Binding-site contacts:
Ligand atom CAI contacts residue PHE34 of chain 1.A at 2.8 Å (hydrophobic).
Ligand atom NAD contacts residue ILE7 of chain 1.A at 3.3 Å (h-bond).
Ligand atom CBE contacts residue LEU67 of chain 1.A at 3.6 Å (hydrophobic).
Ligand atom CAL contacts residue PHE31 of chain 1.A at 3.2 Å (hydrophobic).
Ligand atom NAC contacts residue THR136 of chain 1.A at 3.6 Å.
Ligand atom N3 contacts residue GLU30 of chain 1.A at 2.9 Å (salt-bridge).
Ligand atom C5 contacts residue PHE34 of chain 1.A at 3.6 Å (hydrophobic).
Ligand atom C5 contacts residue NDP1 of chain 1.C at 3.4 Å.
Ligand atom NAC contacts residue VAL8 of chain 1.A at 3.3 Å (h-bond).
Ligand atom N1 contacts residue VAL8 of chain 1.A at 3.4 Å.
Ligand atom NAD contacts residue PHE34 of chain 1.A at 3.2 Å.
Ligand atom CAP contacts residue GLU30 of chain 1.A at 3.6 Å.
Ligand atom NAR contacts residue PHE31 of chain 1.A at 3.5 Å.
Ligand atom CAH contacts residue ASN64 of chain 1.A at 2.7 Å.
Ligand atom CAG contacts residue LEU67 of chain 1.A at 3.2 Å (hydrophobic).
Ligand atom CAL contacts residue GLN35 of chain 1.A at 3.1 Å.
Ligand atom CBD contacts residue PHE31 of chain 1.A at 3.1 Å (hydrophobic).
Ligand atom CAJ contacts residue GLN35 of chain 1.A at 3.0 Å.
Ligand atom NAD contacts residue NDP1 of chain 1.C at 3.3 Å (h-bond).
Ligand atom CAI contacts residue LEU67 of chain 1.A at 3.4 Å (hydrophobic).
Ligand atom CBC contacts residue PHE31 of chain 1.A at 3.4 Å (hydrophobic).
Ligand atom CBE contacts residue PHE31 of chain 1.A at 3.0 Å (hydrophobic).
Ligand atom CAJ contacts residue LEU67 of chain 1.A at 3.2 Å (hydrophobic).
Ligand atom C6 contacts residue PHE34 of chain 1.A at 3.2 Å (hydrophobic).
Ligand atom N1 contacts residue NDP1 of chain 1.C at 3.5 Å (h-bond).
Ligand atom OAU contacts residue PRO61 of chain 1.A at 3.1 Å.
Ligand atom NAR contacts residue ASN64 of chain 1.A at 3.2 Å (h-bond).
Ligand atom CAB contacts residue PRO61 of chain 1.A at 3.5 Å (hydrophobic).
Ligand atom CAG contacts residue PHE34 of chain 1.A at 2.9 Å (hydrophobic).
Ligand atom NAC contacts residue GLU30 of chain 1.A at 2.8 Å (salt-bridge).
Ligand atom C2 contacts residue GLU30 of chain 1.A at 3.6 Å.
Ligand atom CBD contacts residue LEU67 of chain 1.A at 3.4 Å (hydrophobic).
Ligand atom CAG contacts residue ARG70 of chain 1.A at 3.2 Å.
Ligand atom C2 contacts residue VAL8 of chain 1.A at 3.6 Å (hydrophobic).
Ligand atom CAJ contacts residue ARG70 of chain 1.A at 3.4 Å.
Ligand atom N1 contacts residue PHE34 of chain 1.A at 3.4 Å.
Ligand atom CAB contacts residue SER59 of chain 1.A at 3.6 Å.
Ligand atom C6 contacts residue NDP1 of chain 1.C at 3.1 Å.
Ligand atom CAK contacts residue PHE31 of chain 1.A at 3.4 Å (hydrophobic).
Ligand atom CBD contacts residue GLN35 of chain 1.A at 3.4 Å.

Sequence of chain 1.A:
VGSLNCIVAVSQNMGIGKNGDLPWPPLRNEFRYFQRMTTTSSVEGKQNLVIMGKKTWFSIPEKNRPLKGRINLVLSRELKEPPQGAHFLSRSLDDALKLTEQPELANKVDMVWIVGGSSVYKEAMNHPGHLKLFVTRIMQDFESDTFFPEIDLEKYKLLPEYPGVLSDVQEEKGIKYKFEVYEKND

The protein below binds the small molecule below.
Small molecule (SMILES): CCc1nc(N)nc(N)c1C#CCc1cc(OC)cc(-c2cccc3cnccc23)c1